Sequence of chain 1.E:
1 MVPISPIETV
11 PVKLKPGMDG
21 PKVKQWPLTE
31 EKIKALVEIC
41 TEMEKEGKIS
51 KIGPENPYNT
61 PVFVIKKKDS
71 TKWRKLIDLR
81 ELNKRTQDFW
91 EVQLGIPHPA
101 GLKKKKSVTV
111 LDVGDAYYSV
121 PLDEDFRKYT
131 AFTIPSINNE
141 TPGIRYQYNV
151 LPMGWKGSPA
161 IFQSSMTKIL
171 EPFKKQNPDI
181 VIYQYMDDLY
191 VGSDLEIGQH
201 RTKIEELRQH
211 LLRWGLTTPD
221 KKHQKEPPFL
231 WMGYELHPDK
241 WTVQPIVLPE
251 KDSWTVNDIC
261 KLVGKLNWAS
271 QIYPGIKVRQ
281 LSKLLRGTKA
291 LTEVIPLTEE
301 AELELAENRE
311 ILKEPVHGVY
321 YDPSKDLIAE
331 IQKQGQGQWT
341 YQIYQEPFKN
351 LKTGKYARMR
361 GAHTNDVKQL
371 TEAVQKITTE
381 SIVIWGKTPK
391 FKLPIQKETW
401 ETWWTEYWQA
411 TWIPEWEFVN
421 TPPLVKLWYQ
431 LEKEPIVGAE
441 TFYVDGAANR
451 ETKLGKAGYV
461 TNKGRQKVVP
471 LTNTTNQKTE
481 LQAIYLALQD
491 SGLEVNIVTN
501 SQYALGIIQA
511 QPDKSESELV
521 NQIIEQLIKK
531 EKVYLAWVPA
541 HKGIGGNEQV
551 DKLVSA

This small molecule binds to this protein.
Small molecule (SMILES): Nc1ncnc2c1ncn2[C@H]1CC[C@@H](CO[P](=O)(O)O[P](=O)(O)OP(=O)(O)O)O1

Binding-site contacts:
Ligand atom O1B contacts residue ASP115 of chain 1.E at 3.8 Å.
Ligand atom O3B contacts residue LYS67 of chain 1.E at 2.9 Å (salt-bridge).
Ligand atom C2' contacts residue MET153 of chain 1.E at 3.8 Å (hydrophobic).
Ligand atom O2B contacts residue ASP115 of chain 1.E at 3.4 Å (salt-bridge).
Ligand atom PA contacts residue ASP187 of chain 1.E at 3.5 Å.
Ligand atom N7 contacts residue ARG74 of chain 1.E at 3.8 Å.
Ligand atom O2B contacts residue ASP187 of chain 1.E at 3.3 Å (salt-bridge).
Ligand atom O1A contacts residue LYS222 of chain 1.E at 3.6 Å (salt-bridge).
Ligand atom PA contacts residue MG1 of chain 1.R at 3.4 Å.
Ligand atom C5' contacts residue ARG74 of chain 1.E at 3.9 Å.
Ligand atom O3G contacts residue LYS67 of chain 1.E at 3.1 Å (salt-bridge).
Ligand atom O3G contacts residue LYS222 of chain 1.E at 3.6 Å.
Ligand atom O2G contacts residue VAL113 of chain 1.E at 2.9 Å (h-bond).
Ligand atom PG contacts residue MG1 of chain 1.R at 3.7 Å.
Ligand atom O4' contacts residue MET186 of chain 1.E at 3.8 Å.
Ligand atom C2' contacts residue TYR117 of chain 1.E at 3.5 Å (hydrophobic).
Ligand atom O2G contacts residue ASP115 of chain 1.E at 3.8 Å.
Ligand atom O2B contacts residue MG1 of chain 1.R at 2.3 Å.
Ligand atom O1A contacts residue ASP187 of chain 1.E at 3.0 Å (salt-bridge).
Ligand atom O5' contacts residue ASP187 of chain 1.E at 2.8 Å (salt-bridge).
Ligand atom O2B contacts residue VAL113 of chain 1.E at 3.5 Å (h-bond).
Ligand atom O2G contacts residue GLY114 of chain 1.E at 3.6 Å.
Ligand atom O3A contacts residue ARG74 of chain 1.E at 3.0 Å (salt-bridge).
Ligand atom O2A contacts residue ARG74 of chain 1.E at 3.1 Å (salt-bridge).
Ligand atom O5' contacts residue MG1 of chain 1.R at 3.6 Å.
Ligand atom PG contacts residue LYS67 of chain 1.E at 3.5 Å.
Ligand atom O1G contacts residue ASP115 of chain 1.E at 2.9 Å (salt-bridge).
Ligand atom O2B contacts residue ALA116 of chain 1.E at 3.4 Å (h-bond).
Ligand atom O2G contacts residue ASP112 of chain 1.E at 3.9 Å.
Ligand atom C8 contacts residue ARG74 of chain 1.E at 3.7 Å.
Ligand atom C3' contacts residue TYR117 of chain 1.E at 3.6 Å (hydrophobic).
Ligand atom C5' contacts residue ASP187 of chain 1.E at 3.9 Å.
Ligand atom O1A contacts residue MG1 of chain 1.R at 2.2 Å.
Ligand atom O1B contacts residue MET153 of chain 1.E at 3.2 Å.
Ligand atom O1G contacts residue GLY114 of chain 1.E at 3.2 Å.
Ligand atom PG contacts residue ASP115 of chain 1.E at 3.7 Å.
Ligand atom O2G contacts residue MG1 of chain 1.R at 2.3 Å.
Ligand atom N1 contacts residue LEU76 of chain 1.E at 3.9 Å.
Ligand atom O1A contacts residue ASP112 of chain 1.E at 3.5 Å (salt-bridge).
Ligand atom PB contacts residue MG1 of chain 1.R at 3.6 Å.